Sequence of chain 1.C:
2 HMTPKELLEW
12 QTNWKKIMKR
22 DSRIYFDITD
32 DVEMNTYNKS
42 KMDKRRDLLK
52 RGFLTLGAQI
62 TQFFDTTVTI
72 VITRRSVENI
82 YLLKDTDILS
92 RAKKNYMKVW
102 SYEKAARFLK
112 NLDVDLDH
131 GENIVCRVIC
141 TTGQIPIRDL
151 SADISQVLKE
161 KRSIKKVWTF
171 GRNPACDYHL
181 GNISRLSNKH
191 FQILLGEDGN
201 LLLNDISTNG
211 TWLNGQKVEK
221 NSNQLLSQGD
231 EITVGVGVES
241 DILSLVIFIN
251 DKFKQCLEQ

The small molecule below binds the protein below.
Small molecule (SMILES): C[C@@H](OP(=O)(O)O)[C@H](NC(=O)[C@H](CO)NC(=O)[C@H](CCC(=O)O)NC(=O)CNC(=O)[C@@H](N)CC(=O)O)C(=O)N[C@@H](CC(=O)O)C(=O)N[C@@H](CCC(=O)O)C(=O)N[C@@H](CC(=O)O)C(=O)N[C@H](C=O)CC(=O)O

Binding-site contacts:
Ligand atom CB contacts residue SER184 of chain 1.C at 3.5 Å.
Ligand atom OG1 contacts residue SER187 of chain 1.C at 3.3 Å.
Ligand atom O1P contacts residue SER187 of chain 1.C at 3.5 Å.
Ligand atom OD2 contacts residue ASN209 of chain 1.C at 3.4 Å (h-bond).
Ligand atom OD1 contacts residue ASN209 of chain 1.C at 3.6 Å.
Ligand atom CA contacts residue ARG172 of chain 1.C at 3.5 Å.
Ligand atom CA contacts residue ASN209 of chain 1.C at 3.7 Å.
Ligand atom O contacts residue ASN188 of chain 1.C at 3.0 Å (h-bond).
Ligand atom OG1 contacts residue ARG172 of chain 1.C at 2.9 Å (salt-bridge).
Ligand atom CB contacts residue ASN209 of chain 1.C at 3.3 Å.
Ligand atom O contacts residue ASN209 of chain 1.C at 2.9 Å (h-bond).
Ligand atom CA contacts residue SER184 of chain 1.C at 3.8 Å.
Ligand atom CG2 contacts residue SER184 of chain 1.C at 3.5 Å.
Ligand atom OG1 contacts residue LEU186 of chain 1.C at 3.5 Å (h-bond).
Ligand atom CA contacts residue ASN209 of chain 1.C at 3.6 Å.
Ligand atom CG2 contacts residue ARG185 of chain 1.C at 3.6 Å.
Ligand atom O3P contacts residue GOL1 of chain 1.O at 3.7 Å.
Ligand atom CD contacts residue THR208 of chain 1.C at 3.7 Å.
Ligand atom O2P contacts residue THR208 of chain 1.C at 2.5 Å (h-bond).
Ligand atom CG2 contacts residue LEU186 of chain 1.C at 3.4 Å (hydrophobic).
Ligand atom C contacts residue ASN188 of chain 1.C at 3.8 Å.
Ligand atom OD2 contacts residue ARG185 of chain 1.C at 2.8 Å (salt-bridge).
Ligand atom N contacts residue ARG172 of chain 1.C at 3.8 Å.
Ligand atom N contacts residue ASN209 of chain 1.C at 2.8 Å (h-bond).
Ligand atom O2P contacts residue SER187 of chain 1.C at 2.5 Å (h-bond).
Ligand atom C contacts residue ASN209 of chain 1.C at 3.7 Å.
Ligand atom CG contacts residue ASN209 of chain 1.C at 3.2 Å.
Ligand atom O1P contacts residue ASN188 of chain 1.C at 2.9 Å (h-bond).
Ligand atom OD1 contacts residue PRO174 of chain 1.C at 3.7 Å.
Ligand atom CB contacts residue ARG172 of chain 1.C at 3.7 Å.
Ligand atom OD2 contacts residue SER184 of chain 1.C at 3.0 Å (h-bond).
Ligand atom CG contacts residue ARG185 of chain 1.C at 3.6 Å.
Ligand atom CA contacts residue ASN188 of chain 1.C at 3.6 Å.
Ligand atom N contacts residue SER184 of chain 1.C at 2.9 Å (h-bond).
Ligand atom P contacts residue SER187 of chain 1.C at 3.6 Å.
Ligand atom OD1 contacts residue ARG185 of chain 1.C at 2.8 Å (salt-bridge).
Ligand atom OE1 contacts residue THR208 of chain 1.C at 3.5 Å.
Ligand atom O contacts residue ARG172 of chain 1.C at 3.1 Å (salt-bridge).
Ligand atom CA contacts residue SER184 of chain 1.C at 3.7 Å.
Ligand atom O1P contacts residue GOL1 of chain 1.O at 3.5 Å (h-bond).